Binding-site contacts:
Ligand atom C6 contacts residue ILE292 of chain 1.E at 3.9 Å (hydrophobic).
Ligand atom C7 contacts residue ASN271 of chain 1.E at 3.9 Å.
Ligand atom O5 contacts residue ASN271 of chain 1.E at 2.4 Å (h-bond).
Ligand atom O5 contacts residue ILE292 of chain 1.E at 3.7 Å.
Ligand atom C1 contacts residue ASN271 of chain 1.E at 1.4 Å.
Ligand atom C8 contacts residue VAL410 of chain 1.E at 3.8 Å (hydrophobic).
Ligand atom C5 contacts residue ASN271 of chain 1.E at 3.7 Å.
Ligand atom C8 contacts residue ASN271 of chain 1.E at 4.5 Å.
Ligand atom O7 contacts residue ASN271 of chain 1.E at 4.4 Å.
Ligand atom C4 contacts residue ASN271 of chain 1.E at 4.2 Å.
Ligand atom C1 contacts residue ILE292 of chain 1.E at 4.4 Å (hydrophobic).
Ligand atom N2 contacts residue ASN271 of chain 1.E at 2.9 Å (h-bond).
Ligand atom C2 contacts residue ASN271 of chain 1.E at 2.5 Å.
Ligand atom C5 contacts residue ILE292 of chain 1.E at 4.2 Å (hydrophobic).
Ligand atom C3 contacts residue ASN271 of chain 1.E at 3.8 Å.

Sequence of chain 1.E:
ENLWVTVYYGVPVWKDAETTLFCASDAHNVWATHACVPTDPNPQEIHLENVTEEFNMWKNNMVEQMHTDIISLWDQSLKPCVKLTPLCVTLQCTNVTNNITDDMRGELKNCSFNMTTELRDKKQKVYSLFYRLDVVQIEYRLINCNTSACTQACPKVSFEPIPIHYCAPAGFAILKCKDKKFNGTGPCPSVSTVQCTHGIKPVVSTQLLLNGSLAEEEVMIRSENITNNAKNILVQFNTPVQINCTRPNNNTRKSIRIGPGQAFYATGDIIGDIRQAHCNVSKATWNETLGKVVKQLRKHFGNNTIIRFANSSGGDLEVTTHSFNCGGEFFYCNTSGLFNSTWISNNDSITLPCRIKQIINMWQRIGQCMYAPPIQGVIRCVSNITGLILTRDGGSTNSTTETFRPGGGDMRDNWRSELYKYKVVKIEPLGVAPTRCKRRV

A protein and the small-molecule ligand that binds it are described below.
Small molecule (SMILES): CC(=O)N[C@@H]1[C@@H](O)[C@H](O)[C@@H](CO)O[C@H]1O